A protein and the small-molecule ligand that binds it are described below.
Small molecule (SMILES): CC(C)C[C@H](NC(=O)OCC(C)(C)Sc1ccccc1)C(=O)N[C@@H](C[C@@H]1CCNC1=O)[C@@](O)(C(=O)NC1CC1)S(=O)(=O)O

Binding-site contacts:
Ligand atom N10 contacts residue HIS168 of chain 1.A at 2.8 Å (h-bond).
Ligand atom O26 contacts residue CYS149 of chain 1.A at 2.9 Å (h-bond).
Ligand atom O20 contacts residue HIS45 of chain 1.A at 2.7 Å (h-bond).
Ligand atom C23 contacts residue GLY147 of chain 1.A at 3.5 Å.
Ligand atom C17 contacts residue ASN146 of chain 1.A at 3.5 Å.
Ligand atom C30 contacts residue THR194 of chain 1.A at 3.6 Å.
Ligand atom O01 contacts residue MET169 of chain 1.A at 3.5 Å.
Ligand atom C34 contacts residue PRO172 of chain 1.A at 3.4 Å (hydrophobic).
Ligand atom S33 contacts residue PRO172 of chain 1.A at 3.6 Å.
Ligand atom O20 contacts residue CYS149 of chain 1.A at 2.7 Å (h-bond).
Ligand atom O18 contacts residue HIS167 of chain 1.A at 2.7 Å (h-bond).
Ligand atom C19 contacts residue CYS149 of chain 1.A at 1.8 Å (hydrophobic).
Ligand atom O01 contacts residue GLU170 of chain 1.A at 3.0 Å (salt-bridge).
Ligand atom C23 contacts residue THR30 of chain 1.A at 3.5 Å.
Ligand atom C11 contacts residue CYS149 of chain 1.A at 2.8 Å (hydrophobic).
Ligand atom N10 contacts residue CYS149 of chain 1.A at 3.1 Å (h-bond).
Ligand atom O18 contacts residue PHE144 of chain 1.A at 3.4 Å.
Ligand atom C12 contacts residue CYS149 of chain 1.A at 3.1 Å (hydrophobic).
Ligand atom O26 contacts residue SER148 of chain 1.A at 3.1 Å (h-bond).
Ligand atom C35 contacts residue GLU170 of chain 1.A at 3.5 Å.
Ligand atom C32 contacts residue THR194 of chain 1.A at 3.1 Å.
Ligand atom C31 contacts residue GLN193 of chain 1.A at 3.5 Å.
Ligand atom C35 contacts residue LEU171 of chain 1.A at 3.6 Å (hydrophobic).
Ligand atom N15 contacts residue PHE144 of chain 1.A at 3.4 Å (h-bond).
Ligand atom C25 contacts residue THR30 of chain 1.A at 3.4 Å.
Ligand atom C21 contacts residue CYS149 of chain 1.A at 2.8 Å (hydrophobic).
Ligand atom C09 contacts residue HIS168 of chain 1.A at 3.5 Å.
Ligand atom C35 contacts residue PRO172 of chain 1.A at 3.4 Å (hydrophobic).
Ligand atom O26 contacts residue GLY147 of chain 1.A at 2.8 Å (h-bond).
Ligand atom C14 contacts residue GLU170 of chain 1.A at 3.5 Å.
Ligand atom C07 contacts residue MET53 of chain 1.A at 3.3 Å (hydrophobic).
Ligand atom N15 contacts residue GLU170 of chain 1.A at 3.1 Å (salt-bridge).
Ligand atom O28 contacts residue GLN193 of chain 1.A at 3.2 Å (h-bond).
Ligand atom C29 contacts residue GLU170 of chain 1.A at 2.9 Å.
Ligand atom C31 contacts residue THR194 of chain 1.A at 3.3 Å.
Ligand atom C04 contacts residue HIS168 of chain 1.A at 3.4 Å.
Ligand atom C08 contacts residue HIS168 of chain 1.A at 3.5 Å.
Ligand atom C36 contacts residue PRO172 of chain 1.A at 3.6 Å (hydrophobic).
Ligand atom C24 contacts residue GLY147 of chain 1.A at 3.3 Å.
Ligand atom N03 contacts residue GLN193 of chain 1.A at 2.9 Å (h-bond).

Sequence of chain 1.A:
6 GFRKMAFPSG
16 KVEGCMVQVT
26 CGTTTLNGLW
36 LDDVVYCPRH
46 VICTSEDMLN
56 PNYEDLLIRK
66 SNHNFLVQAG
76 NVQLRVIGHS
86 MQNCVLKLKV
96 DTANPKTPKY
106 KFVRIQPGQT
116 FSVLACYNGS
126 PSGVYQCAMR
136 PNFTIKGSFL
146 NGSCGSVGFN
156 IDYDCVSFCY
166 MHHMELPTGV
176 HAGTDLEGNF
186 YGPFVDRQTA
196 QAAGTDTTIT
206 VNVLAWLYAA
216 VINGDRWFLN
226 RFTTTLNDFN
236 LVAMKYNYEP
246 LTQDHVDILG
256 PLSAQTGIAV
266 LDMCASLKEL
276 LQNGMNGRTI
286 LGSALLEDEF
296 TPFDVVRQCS